Sequence of chain 1.A:
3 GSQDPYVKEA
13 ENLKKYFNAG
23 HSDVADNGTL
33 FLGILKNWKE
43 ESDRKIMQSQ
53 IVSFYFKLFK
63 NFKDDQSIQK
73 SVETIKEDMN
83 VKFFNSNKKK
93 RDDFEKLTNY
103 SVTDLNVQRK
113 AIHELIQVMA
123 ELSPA

Binding-site contacts:
Ligand atom C4 contacts residue ASN29 of chain 1.A at 4.3 Å.
Ligand atom C3 contacts residue ASN108 of chain 1.B at 4.2 Å.
Ligand atom O3 contacts residue ASN108 of chain 1.B at 3.3 Å (h-bond).
Ligand atom C5 contacts residue ASN29 of chain 1.A at 3.7 Å.
Ligand atom O7 contacts residue ASN29 of chain 1.A at 2.9 Å (h-bond).
Ligand atom C7 contacts residue ASN108 of chain 1.B at 3.6 Å.
Ligand atom C7 contacts residue ASN29 of chain 1.A at 3.0 Å.
Ligand atom C8 contacts residue ASN108 of chain 1.B at 3.1 Å.
Ligand atom C8 contacts residue ASN29 of chain 1.A at 4.2 Å.
Ligand atom O7 contacts residue ASP25 of chain 1.A at 4.1 Å.
Ligand atom C2 contacts residue ASN108 of chain 1.B at 3.9 Å.
Ligand atom O5 contacts residue ASN29 of chain 1.A at 2.5 Å (h-bond).
Ligand atom C8 contacts residue ASP25 of chain 1.A at 4.3 Å.
Ligand atom C2 contacts residue ASN29 of chain 1.A at 2.5 Å.
Ligand atom C1 contacts residue ASN29 of chain 1.A at 1.4 Å.
Ligand atom N2 contacts residue ASN29 of chain 1.A at 2.9 Å (h-bond).
Ligand atom N2 contacts residue ASN108 of chain 1.B at 3.1 Å.
Ligand atom O7 contacts residue ASP28 of chain 1.A at 3.5 Å.
Ligand atom C3 contacts residue ASN29 of chain 1.A at 3.8 Å.

A protein and the small-molecule ligand that binds it are described below.
Small molecule (SMILES): CC(=O)N[C@@H]1[C@@H](O)[C@H](O)[C@@H](CO)O[C@H]1O

Sequence of chain 1.B:
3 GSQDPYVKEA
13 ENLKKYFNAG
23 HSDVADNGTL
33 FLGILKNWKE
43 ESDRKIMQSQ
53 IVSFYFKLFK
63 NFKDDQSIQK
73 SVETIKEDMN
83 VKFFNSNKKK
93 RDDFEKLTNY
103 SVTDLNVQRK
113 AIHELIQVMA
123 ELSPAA